Binding-site contacts:
Ligand atom C2 contacts residue ASN23 of chain 2.A at 2.5 Å.
Ligand atom O7 contacts residue THR15 of chain 2.A at 4.0 Å.
Ligand atom O7 contacts residue LYS311 of chain 2.A at 3.5 Å (salt-bridge).
Ligand atom C5 contacts residue ASN23 of chain 2.A at 3.4 Å.
Ligand atom C8 contacts residue ASN23 of chain 2.A at 2.9 Å.
Ligand atom C7 contacts residue ASN23 of chain 2.A at 3.0 Å.
Ligand atom C8 contacts residue THR15 of chain 2.A at 3.0 Å.
Ligand atom C7 contacts residue LYS311 of chain 2.A at 4.2 Å.
Ligand atom O5 contacts residue ASN23 of chain 2.A at 2.4 Å (h-bond).
Ligand atom O6 contacts residue ASN23 of chain 2.A at 3.9 Å.
Ligand atom C3 contacts residue ASN23 of chain 2.A at 3.8 Å.
Ligand atom N2 contacts residue ASN23 of chain 2.A at 3.0 Å (h-bond).
Ligand atom C4 contacts residue ASN23 of chain 2.A at 4.2 Å.
Ligand atom O7 contacts residue ASN23 of chain 2.A at 3.8 Å.
Ligand atom O6 contacts residue LYS22 of chain 2.A at 4.0 Å.
Ligand atom C6 contacts residue LYS22 of chain 2.A at 4.3 Å.
Ligand atom C7 contacts residue THR15 of chain 2.A at 3.9 Å.
Ligand atom C1 contacts residue ASN23 of chain 2.A at 1.5 Å.
Ligand atom C6 contacts residue ASN23 of chain 2.A at 2.8 Å.
Ligand atom C8 contacts residue LYS311 of chain 2.A at 4.4 Å.

Sequence of chain 2.A:
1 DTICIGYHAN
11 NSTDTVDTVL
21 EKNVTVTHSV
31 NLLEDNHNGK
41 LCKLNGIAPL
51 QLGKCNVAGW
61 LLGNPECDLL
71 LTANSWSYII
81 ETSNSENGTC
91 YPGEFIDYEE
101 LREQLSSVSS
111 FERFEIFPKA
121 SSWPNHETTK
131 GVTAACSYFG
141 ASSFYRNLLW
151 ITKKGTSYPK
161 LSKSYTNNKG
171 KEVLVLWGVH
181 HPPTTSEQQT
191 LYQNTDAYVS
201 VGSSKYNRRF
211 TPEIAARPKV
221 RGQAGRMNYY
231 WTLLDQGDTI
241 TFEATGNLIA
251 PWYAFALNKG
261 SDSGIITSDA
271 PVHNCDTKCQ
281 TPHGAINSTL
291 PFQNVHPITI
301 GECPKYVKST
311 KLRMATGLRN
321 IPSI

A protein and the small-molecule ligand that binds it are described below.
Small molecule (SMILES): CC(=O)N[C@@H]1[C@@H](O)[C@H](O)[C@@H](CO)O[C@H]1O